Binding-site contacts:
Ligand atom N contacts residue TYR59 of chain 1.D at 4.0 Å.
Ligand atom OE2 contacts residue THR141 of chain 1.D at 2.9 Å (h-bond).
Ligand atom CB contacts residue TYR59 of chain 1.D at 3.7 Å (hydrophobic).
Ligand atom O contacts residue SER140 of chain 1.D at 2.8 Å (h-bond).
Ligand atom OXT contacts residue LEU88 of chain 1.D at 3.4 Å.
Ligand atom CA contacts residue PRO87 of chain 1.D at 3.9 Å (hydrophobic).
Ligand atom O contacts residue TYR59 of chain 1.D at 3.6 Å.
Ligand atom OXT contacts residue TYR59 of chain 1.D at 3.5 Å.
Ligand atom OXT contacts residue THR89 of chain 1.D at 2.7 Å (h-bond).
Ligand atom C contacts residue THR89 of chain 1.D at 3.5 Å.
Ligand atom CA contacts residue SER140 of chain 1.D at 3.3 Å.
Ligand atom OXT contacts residue ARG94 of chain 1.D at 3.0 Å (salt-bridge).
Ligand atom CA contacts residue GLU191 of chain 1.D at 3.4 Å.
Ligand atom N contacts residue GLU191 of chain 1.D at 3.0 Å (salt-bridge).
Ligand atom CD contacts residue LEU136 of chain 1.D at 4.1 Å (hydrophobic).
Ligand atom CA contacts residue TYR59 of chain 1.D at 4.1 Å (hydrophobic).
Ligand atom CA contacts residue THR89 of chain 1.D at 3.2 Å.
Ligand atom CB contacts residue GLU191 of chain 1.D at 4.2 Å.
Ligand atom N contacts residue SER140 of chain 1.D at 4.2 Å.
Ligand atom O contacts residue ARG94 of chain 1.D at 2.7 Å (salt-bridge).
Ligand atom C contacts residue TYR59 of chain 1.D at 3.7 Å (hydrophobic).
Ligand atom CG contacts residue GLU191 of chain 1.D at 3.6 Å.
Ligand atom CD contacts residue GLU191 of chain 1.D at 3.9 Å.
Ligand atom N contacts residue THR89 of chain 1.D at 2.9 Å (h-bond).
Ligand atom OE1 contacts residue THR141 of chain 1.D at 2.4 Å (h-bond).
Ligand atom C contacts residue SER140 of chain 1.D at 3.4 Å.
Ligand atom OE1 contacts residue GLU191 of chain 1.D at 3.5 Å.
Ligand atom OE2 contacts residue LEU136 of chain 1.D at 4.1 Å.
Ligand atom N contacts residue TYR218 of chain 1.D at 3.8 Å.
Ligand atom OE2 contacts residue GLY139 of chain 1.D at 3.7 Å.
Ligand atom C contacts residue ARG94 of chain 1.D at 3.5 Å.
Ligand atom CG contacts residue LEU136 of chain 1.D at 3.9 Å (hydrophobic).
Ligand atom O contacts residue GLY139 of chain 1.D at 3.2 Å.
Ligand atom CD contacts residue THR141 of chain 1.D at 2.9 Å.
Ligand atom CB contacts residue LEU136 of chain 1.D at 4.0 Å (hydrophobic).
Ligand atom OXT contacts residue SER140 of chain 1.D at 4.2 Å.
Ligand atom OE2 contacts residue SER140 of chain 1.D at 3.5 Å (h-bond).
Ligand atom OXT contacts residue PRO87 of chain 1.D at 3.5 Å (h-bond).
Ligand atom C contacts residue PRO87 of chain 1.D at 4.2 Å (hydrophobic).
Ligand atom N contacts residue PRO87 of chain 1.D at 2.6 Å (h-bond).

Sequence of chain 1.D:
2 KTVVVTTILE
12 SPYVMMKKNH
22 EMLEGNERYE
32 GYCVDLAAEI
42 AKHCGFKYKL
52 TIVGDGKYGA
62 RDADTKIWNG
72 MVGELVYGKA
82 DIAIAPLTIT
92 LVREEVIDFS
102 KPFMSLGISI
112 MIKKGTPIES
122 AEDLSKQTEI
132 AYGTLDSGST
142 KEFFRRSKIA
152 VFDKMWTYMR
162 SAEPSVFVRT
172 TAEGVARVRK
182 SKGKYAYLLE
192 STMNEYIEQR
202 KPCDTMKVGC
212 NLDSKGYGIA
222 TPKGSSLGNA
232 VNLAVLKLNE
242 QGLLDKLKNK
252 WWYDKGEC

The protein below binds the small molecule below.
Small molecule (SMILES): N[C@@H](CCC(=O)O)C(=O)O